Binding-site contacts:
Ligand atom OXT contacts residue ARG390 of chain 2.B at 3.6 Å (salt-bridge).
Ligand atom C contacts residue HIS454 of chain 2.B at 4.4 Å.
Ligand atom OXT contacts residue THR377 of chain 2.B at 4.1 Å.
Ligand atom N contacts residue THR377 of chain 2.B at 3.1 Å (h-bond).
Ligand atom CD1 contacts residue PHE447 of chain 2.B at 4.2 Å (hydrophobic).
Ligand atom O contacts residue THR377 of chain 2.B at 3.6 Å (h-bond).
Ligand atom O contacts residue TYR375 of chain 2.B at 2.6 Å (h-bond).
Ligand atom OXT contacts residue LEU373 of chain 2.B at 4.4 Å.
Ligand atom CD1 contacts residue THR377 of chain 2.B at 4.4 Å.
Ligand atom CD1 contacts residue LEU389 of chain 2.B at 4.0 Å (hydrophobic).
Ligand atom CD2 contacts residue GLU451 of chain 2.B at 4.0 Å.
Ligand atom OXT contacts residue ASN376 of chain 2.B at 4.4 Å.
Ligand atom C contacts residue THR386 of chain 2.B at 3.4 Å.
Ligand atom C contacts residue ASN376 of chain 2.B at 4.1 Å.
Ligand atom OXT contacts residue HIS454 of chain 2.B at 4.4 Å.
Ligand atom CD1 contacts residue GLU451 of chain 2.B at 3.6 Å.
Ligand atom C contacts residue THR377 of chain 2.B at 3.5 Å.
Ligand atom CB contacts residue THR377 of chain 2.B at 4.5 Å.
Ligand atom CD2 contacts residue TRP444 of chain 2.B at 4.0 Å (hydrophobic).
Ligand atom O contacts residue THR386 of chain 2.B at 4.2 Å.
Ligand atom OXT contacts residue TYR375 of chain 2.B at 4.0 Å.
Ligand atom CB contacts residue HIS454 of chain 2.B at 3.4 Å.
Ligand atom CA contacts residue THR386 of chain 2.B at 4.2 Å.
Ligand atom CD2 contacts residue VAL455 of chain 2.B at 4.3 Å (hydrophobic).
Ligand atom CG contacts residue LEU389 of chain 2.B at 4.4 Å (hydrophobic).
Ligand atom CD1 contacts residue TRP444 of chain 2.B at 4.1 Å (hydrophobic).
Ligand atom CD2 contacts residue HIS454 of chain 2.B at 3.9 Å.
Ligand atom CA contacts residue THR377 of chain 2.B at 3.1 Å.
Ligand atom OXT contacts residue THR386 of chain 2.B at 2.4 Å (h-bond).
Ligand atom C contacts residue TYR375 of chain 2.B at 3.7 Å (hydrophobic).
Ligand atom CB contacts residue GLU451 of chain 2.B at 4.4 Å.
Ligand atom OXT contacts residue THR374 of chain 2.B at 2.8 Å (h-bond).
Ligand atom C contacts residue THR374 of chain 2.B at 3.4 Å.
Ligand atom CG contacts residue HIS454 of chain 2.B at 4.4 Å.
Ligand atom O contacts residue THR374 of chain 2.B at 3.1 Å (h-bond).
Ligand atom O contacts residue ASN376 of chain 2.B at 3.2 Å (h-bond).
Ligand atom CA contacts residue HIS454 of chain 2.B at 4.4 Å.
Ligand atom CA contacts residue GLU451 of chain 2.B at 4.0 Å.
Ligand atom N contacts residue GLU451 of chain 2.B at 3.2 Å (salt-bridge).

Sequence of chain 2.B:
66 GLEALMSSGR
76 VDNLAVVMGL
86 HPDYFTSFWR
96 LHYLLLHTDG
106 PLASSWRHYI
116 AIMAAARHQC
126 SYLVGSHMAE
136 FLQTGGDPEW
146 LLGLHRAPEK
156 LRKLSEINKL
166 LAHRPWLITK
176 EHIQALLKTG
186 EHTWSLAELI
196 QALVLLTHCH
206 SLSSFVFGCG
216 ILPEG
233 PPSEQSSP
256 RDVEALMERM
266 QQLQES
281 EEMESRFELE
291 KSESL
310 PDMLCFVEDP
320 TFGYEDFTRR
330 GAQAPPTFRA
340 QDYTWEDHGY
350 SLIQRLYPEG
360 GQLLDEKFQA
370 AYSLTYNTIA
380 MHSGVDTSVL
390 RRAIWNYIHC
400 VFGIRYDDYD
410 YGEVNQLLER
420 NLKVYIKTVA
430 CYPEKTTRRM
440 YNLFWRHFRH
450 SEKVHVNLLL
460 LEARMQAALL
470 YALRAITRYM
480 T

The protein below binds the small molecule below.
Small molecule (SMILES): CC(C)C[C@H](N)C(=O)O